Binding-site contacts:
Ligand atom C6 contacts residue VAL80 of chain 1.A at 3.8 Å (hydrophobic).
Ligand atom C7 contacts residue PHE96 of chain 1.A at 3.6 Å (hydrophobic).
Ligand atom C11 contacts residue LYS46 of chain 1.A at 4.0 Å.
Ligand atom C5 contacts residue LEU99 of chain 1.A at 3.7 Å (hydrophobic).
Ligand atom O1 contacts residue LEU99 of chain 1.A at 2.9 Å (h-bond).
Ligand atom C9 contacts residue VAL179 of chain 1.A at 4.0 Å (hydrophobic).
Ligand atom C4 contacts residue VAL30 of chain 1.A at 4.0 Å (hydrophobic).
Ligand atom O1 contacts residue GLU97 of chain 1.A at 3.9 Å.
Ligand atom C9 contacts residue VAL30 of chain 1.A at 4.0 Å (hydrophobic).
Ligand atom O1 contacts residue ALA44 of chain 1.A at 3.5 Å.
Ligand atom C1 contacts residue LEU22 of chain 1.A at 4.0 Å (hydrophobic).
Ligand atom C11 contacts residue VAL179 of chain 1.A at 3.7 Å (hydrophobic).
Ligand atom C6 contacts residue PHE96 of chain 1.A at 3.7 Å (hydrophobic).
Ligand atom C5 contacts residue LEU150 of chain 1.A at 3.9 Å (hydrophobic).
Ligand atom N4 contacts residue VAL179 of chain 1.A at 3.7 Å.
Ligand atom C2 contacts residue VAL30 of chain 1.A at 3.8 Å (hydrophobic).
Ligand atom C2 contacts residue LEU150 of chain 1.A at 3.8 Å (hydrophobic).
Ligand atom C11 contacts residue ASP180 of chain 1.A at 3.8 Å.
Ligand atom O2 contacts residue PHE96 of chain 1.A at 3.4 Å.
Ligand atom N5 contacts residue ASP180 of chain 1.A at 3.0 Å (salt-bridge).
Ligand atom N2 contacts residue ALA44 of chain 1.A at 3.5 Å.
Ligand atom N3 contacts residue LYS46 of chain 1.A at 3.0 Å (salt-bridge).
Ligand atom O1 contacts residue LEU22 of chain 1.A at 4.1 Å.
Ligand atom N1 contacts residue LEU22 of chain 1.A at 3.9 Å.
Ligand atom O2 contacts residue LYS46 of chain 1.A at 3.6 Å.
Ligand atom O1 contacts residue LEU98 of chain 1.A at 3.7 Å.
Ligand atom C6 contacts residue GLU97 of chain 1.A at 3.9 Å.
Ligand atom C3 contacts residue VAL30 of chain 1.A at 3.8 Å (hydrophobic).
Ligand atom N3 contacts residue ASP180 of chain 1.A at 3.7 Å.
Ligand atom C5 contacts residue GLU97 of chain 1.A at 3.9 Å.
Ligand atom C4 contacts residue LEU150 of chain 1.A at 3.4 Å (hydrophobic).
Ligand atom C3 contacts residue LEU150 of chain 1.A at 3.6 Å (hydrophobic).
Ligand atom N2 contacts residue GLU97 of chain 1.A at 3.1 Å (salt-bridge).
Ligand atom C10 contacts residue LYS46 of chain 1.A at 3.7 Å.
Ligand atom N2 contacts residue LEU99 of chain 1.A at 4.0 Å.
Ligand atom C5 contacts residue ALA44 of chain 1.A at 3.4 Å (hydrophobic).
Ligand atom N5 contacts residue ASN148 of chain 1.A at 3.3 Å (h-bond).
Ligand atom C1 contacts residue LEU150 of chain 1.A at 3.6 Å (hydrophobic).
Ligand atom N1 contacts residue LEU150 of chain 1.A at 3.4 Å.
Ligand atom N5 contacts residue PHE27 of chain 1.A at 3.7 Å.

A protein and the small-molecule ligand that binds it are described below.
Small molecule (SMILES): NC1=N/C(=C2/CCNC(=O)c3[nH]ccc32)C(=O)N1

Sequence of chain 1.A:
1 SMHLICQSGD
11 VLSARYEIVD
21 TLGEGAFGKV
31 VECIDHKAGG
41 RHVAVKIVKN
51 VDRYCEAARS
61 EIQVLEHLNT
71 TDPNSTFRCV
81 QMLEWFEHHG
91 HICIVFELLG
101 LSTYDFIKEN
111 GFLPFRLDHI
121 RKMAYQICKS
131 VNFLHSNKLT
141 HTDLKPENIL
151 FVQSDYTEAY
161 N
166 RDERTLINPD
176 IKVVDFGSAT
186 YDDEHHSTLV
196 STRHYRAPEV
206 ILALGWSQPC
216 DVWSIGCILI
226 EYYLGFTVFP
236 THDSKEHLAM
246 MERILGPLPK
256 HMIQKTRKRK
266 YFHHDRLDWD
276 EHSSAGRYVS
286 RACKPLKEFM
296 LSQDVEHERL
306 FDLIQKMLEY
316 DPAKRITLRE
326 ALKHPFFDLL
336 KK